Binding-site contacts:
Ligand atom CK5 contacts residue HIS194 of chain 3.A at 3.4 Å.
Ligand atom CKC contacts residue THR280 of chain 3.A at 3.6 Å.
Ligand atom OK2 contacts residue HIS209 of chain 3.A at 2.7 Å.
Ligand atom CK6 contacts residue HIS240 of chain 3.A at 3.2 Å.
Ligand atom OK1 contacts residue GLU260 of chain 3.A at 3.4 Å (salt-bridge).
Ligand atom CK2 contacts residue TYR249 of chain 3.A at 3.5 Å (hydrophobic).
Ligand atom CK7 contacts residue TYR249 of chain 3.A at 3.6 Å (hydrophobic).
Ligand atom OK1 contacts residue HIS240 of chain 3.A at 3.6 Å (h-bond).
Ligand atom CK4 contacts residue TYR249 of chain 3.A at 3.9 Å (hydrophobic).
Ligand atom OK2 contacts residue TYR249 of chain 3.A at 2.7 Å (h-bond).
Ligand atom CK6 contacts residue PHE186 of chain 3.A at 3.5 Å (hydrophobic).
Ligand atom CK1 contacts residue HIS240 of chain 3.A at 3.5 Å.
Ligand atom OK1 contacts residue FE21 of chain 3.B at 2.3 Å.
Ligand atom CK4 contacts residue PHE186 of chain 3.A at 3.9 Å (hydrophobic).
Ligand atom CK1 contacts residue PHE186 of chain 3.A at 3.5 Å (hydrophobic).
Ligand atom CK5 contacts residue PHE186 of chain 3.A at 3.6 Å (hydrophobic).
Ligand atom CK5 contacts residue HIS240 of chain 3.A at 3.4 Å.
Ligand atom OK1 contacts residue HIS145 of chain 3.A at 3.0 Å (h-bond).
Ligand atom CK1 contacts residue ILE172 of chain 3.A at 4.0 Å (hydrophobic).
Ligand atom CKA contacts residue HIS208 of chain 3.A at 3.6 Å.
Ligand atom CKC contacts residue TYR249 of chain 3.A at 3.5 Å (hydrophobic).
Ligand atom CK5 contacts residue ASN242 of chain 3.A at 3.5 Å.
Ligand atom CK8 contacts residue HIS209 of chain 3.A at 3.7 Å.
Ligand atom OK2 contacts residue HIS145 of chain 3.A at 3.9 Å.
Ligand atom CK3 contacts residue TYR249 of chain 3.A at 3.1 Å (hydrophobic).
Ligand atom CK6 contacts residue ILE172 of chain 3.A at 3.7 Å (hydrophobic).
Ligand atom CK3 contacts residue FE21 of chain 3.B at 2.9 Å.
Ligand atom OK2 contacts residue FE21 of chain 3.B at 2.0 Å.
Ligand atom CK2 contacts residue HIS240 of chain 3.A at 3.5 Å.
Ligand atom CK4 contacts residue FE21 of chain 3.B at 3.0 Å.
Ligand atom CK4 contacts residue HIS240 of chain 3.A at 3.3 Å.
Ligand atom CKA contacts residue PHE201 of chain 3.A at 3.9 Å (hydrophobic).
Ligand atom CK4 contacts residue HIS194 of chain 3.A at 3.2 Å.
Ligand atom CK6 contacts residue ASN242 of chain 3.A at 3.4 Å.
Ligand atom CK9 contacts residue ILE174 of chain 3.A at 4.0 Å (hydrophobic).
Ligand atom CK9 contacts residue PHE201 of chain 3.A at 3.7 Å (hydrophobic).
Ligand atom OK1 contacts residue HIS194 of chain 3.A at 2.6 Å (h-bond).
Ligand atom OK2 contacts residue GLU260 of chain 3.A at 3.3 Å (salt-bridge).
Ligand atom CK3 contacts residue HIS240 of chain 3.A at 3.5 Å.
Ligand atom CK1 contacts residue THR280 of chain 3.A at 3.8 Å.

This protein binds this small molecule.
Small molecule (SMILES): Oc1cccc(-c2ccccc2)c1O

Sequence of chain 3.A:
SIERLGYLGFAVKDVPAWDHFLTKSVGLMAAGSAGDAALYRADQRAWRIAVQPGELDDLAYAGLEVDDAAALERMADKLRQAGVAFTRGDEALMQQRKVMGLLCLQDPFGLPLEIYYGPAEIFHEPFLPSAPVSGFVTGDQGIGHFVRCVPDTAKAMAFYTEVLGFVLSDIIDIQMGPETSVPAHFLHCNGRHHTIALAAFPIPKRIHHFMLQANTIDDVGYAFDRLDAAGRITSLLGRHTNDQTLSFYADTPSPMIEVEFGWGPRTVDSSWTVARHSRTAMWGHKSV